A protein and the small-molecule ligand that binds it are described below.
Small molecule (SMILES): O=C(O)[C@H](O)[C@@H](O)[C@H](O)[C@H](O)COP(=O)(O)O

Binding-site contacts:
Ligand atom O1P contacts residue ARG286 of chain 1.A at 3.4 Å (salt-bridge).
Ligand atom O5 contacts residue PHE447 of chain 1.B at 4.0 Å.
Ligand atom O1 contacts residue SER127 of chain 1.A at 3.7 Å.
Ligand atom C2 contacts residue ASN186 of chain 1.A at 3.1 Å.
Ligand atom O5 contacts residue HIS450 of chain 1.B at 2.8 Å (h-bond).
Ligand atom O1A contacts residue HIS185 of chain 1.A at 3.1 Å.
Ligand atom O1A contacts residue GLU189 of chain 1.A at 3.8 Å.
Ligand atom P contacts residue TYR190 of chain 1.A at 3.6 Å.
Ligand atom C2 contacts residue LYS182 of chain 1.A at 3.4 Å.
Ligand atom C1 contacts residue GLY128 of chain 1.A at 3.9 Å.
Ligand atom O2 contacts residue ASN101 of chain 1.A at 3.8 Å.
Ligand atom O3 contacts residue PHE447 of chain 1.B at 3.5 Å.
Ligand atom C3 contacts residue GLU189 of chain 1.A at 3.8 Å.
Ligand atom O1P contacts residue ARG444 of chain 1.B at 3.1 Å (salt-bridge).
Ligand atom O2P contacts residue ARG444 of chain 1.B at 2.5 Å (salt-bridge).
Ligand atom O1 contacts residue GLY128 of chain 1.A at 3.3 Å (h-bond).
Ligand atom O1 contacts residue GLY129 of chain 1.A at 3.6 Å.
Ligand atom O2 contacts residue VAL126 of chain 1.A at 3.9 Å.
Ligand atom O1A contacts residue SER127 of chain 1.A at 2.2 Å (h-bond).
Ligand atom O3P contacts residue TYR190 of chain 1.A at 2.5 Å (h-bond).
Ligand atom C1 contacts residue SER127 of chain 1.A at 3.2 Å.
Ligand atom O4 contacts residue ASN101 of chain 1.A at 3.8 Å.
Ligand atom P contacts residue ARG444 of chain 1.B at 3.3 Å.
Ligand atom O3P contacts residue THR261 of chain 1.A at 3.6 Å (h-bond).
Ligand atom O1 contacts residue ILE364 of chain 1.A at 3.8 Å.
Ligand atom C4 contacts residue ASN186 of chain 1.A at 3.7 Å.
Ligand atom O1A contacts residue ILE364 of chain 1.A at 3.1 Å.
Ligand atom O2P contacts residue GLN258 of chain 1.A at 3.9 Å.
Ligand atom P contacts residue LYS259 of chain 1.A at 3.9 Å.
Ligand atom O3P contacts residue LYS259 of chain 1.A at 3.3 Å (salt-bridge).
Ligand atom O2 contacts residue LYS182 of chain 1.A at 2.5 Å (salt-bridge).
Ligand atom C6 contacts residue HIS450 of chain 1.B at 3.4 Å.
Ligand atom O2 contacts residue ASN186 of chain 1.A at 3.6 Å.
Ligand atom O2P contacts residue LYS259 of chain 1.A at 3.1 Å.
Ligand atom C5 contacts residue HIS450 of chain 1.B at 3.3 Å.
Ligand atom C6 contacts residue GLU189 of chain 1.A at 4.0 Å.
Ligand atom O1P contacts residue TYR190 of chain 1.A at 3.7 Å.
Ligand atom O1A contacts residue GLY128 of chain 1.A at 3.7 Å.
Ligand atom C1 contacts residue ILE364 of chain 1.A at 3.6 Å (hydrophobic).
Ligand atom C3 contacts residue ASN186 of chain 1.A at 3.8 Å.

Sequence of chain 1.A:
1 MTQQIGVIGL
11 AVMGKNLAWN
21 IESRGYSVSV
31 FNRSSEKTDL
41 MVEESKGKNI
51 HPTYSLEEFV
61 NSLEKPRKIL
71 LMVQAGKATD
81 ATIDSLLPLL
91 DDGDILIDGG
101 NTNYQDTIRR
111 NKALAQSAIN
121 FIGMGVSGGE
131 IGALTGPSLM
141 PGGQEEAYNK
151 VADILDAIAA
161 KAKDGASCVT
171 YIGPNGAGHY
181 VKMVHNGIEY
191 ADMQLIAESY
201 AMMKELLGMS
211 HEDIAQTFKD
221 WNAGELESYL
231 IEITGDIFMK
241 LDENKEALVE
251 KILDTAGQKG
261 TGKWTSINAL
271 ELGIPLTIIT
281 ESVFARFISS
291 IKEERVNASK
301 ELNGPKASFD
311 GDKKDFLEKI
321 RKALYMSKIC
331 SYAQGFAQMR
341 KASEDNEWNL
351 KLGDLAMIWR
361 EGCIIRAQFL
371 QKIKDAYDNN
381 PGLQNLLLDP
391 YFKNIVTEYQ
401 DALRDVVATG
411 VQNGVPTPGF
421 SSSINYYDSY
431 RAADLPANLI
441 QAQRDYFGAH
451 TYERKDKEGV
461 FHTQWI

Sequence of chain 1.B:
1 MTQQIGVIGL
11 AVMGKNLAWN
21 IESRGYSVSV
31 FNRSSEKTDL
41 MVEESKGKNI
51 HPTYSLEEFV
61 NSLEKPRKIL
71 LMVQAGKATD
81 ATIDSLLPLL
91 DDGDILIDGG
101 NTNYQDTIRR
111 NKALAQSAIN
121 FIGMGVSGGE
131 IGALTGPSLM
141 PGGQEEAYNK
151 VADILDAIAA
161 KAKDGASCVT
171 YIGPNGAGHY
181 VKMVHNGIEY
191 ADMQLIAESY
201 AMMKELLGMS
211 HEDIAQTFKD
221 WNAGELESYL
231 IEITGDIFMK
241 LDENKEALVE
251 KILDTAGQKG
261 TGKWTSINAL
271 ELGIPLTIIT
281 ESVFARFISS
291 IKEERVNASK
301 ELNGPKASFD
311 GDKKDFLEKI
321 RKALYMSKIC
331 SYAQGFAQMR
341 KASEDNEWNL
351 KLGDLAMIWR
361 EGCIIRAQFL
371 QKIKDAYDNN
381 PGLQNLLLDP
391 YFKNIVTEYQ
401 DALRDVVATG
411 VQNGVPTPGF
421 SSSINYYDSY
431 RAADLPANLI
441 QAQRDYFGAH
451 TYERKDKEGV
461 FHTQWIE